Sequence of chain 13.A:
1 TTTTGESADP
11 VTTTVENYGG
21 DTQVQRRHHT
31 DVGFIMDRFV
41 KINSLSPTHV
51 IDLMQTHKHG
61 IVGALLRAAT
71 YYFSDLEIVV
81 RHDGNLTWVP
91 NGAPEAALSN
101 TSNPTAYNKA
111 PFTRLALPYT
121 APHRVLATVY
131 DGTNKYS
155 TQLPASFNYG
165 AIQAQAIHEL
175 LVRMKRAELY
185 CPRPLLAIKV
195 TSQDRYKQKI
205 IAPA

Binding-site contacts:
Ligand atom O1S contacts residue ASP58 of chain 12.C at 4.1 Å.
Ligand atom O2S contacts residue ARG56 of chain 12.C at 4.1 Å.
Ligand atom O3 contacts residue LYS193 of chain 13.A at 2.8 Å (salt-bridge).
Ligand atom S1 contacts residue ASP59 of chain 12.C at 3.7 Å.
Ligand atom O5 contacts residue ARG135 of chain 13.B at 3.2 Å.
Ligand atom C3 contacts residue LYS193 of chain 13.A at 3.6 Å.
Ligand atom O6 contacts residue ARG135 of chain 13.B at 3.6 Å.
Ligand atom O5S contacts residue ARG135 of chain 13.B at 3.6 Å.
Ligand atom C5 contacts residue THR134 of chain 13.B at 3.9 Å.
Ligand atom O3S contacts residue LYS193 of chain 13.A at 3.1 Å (salt-bridge).
Ligand atom O6S contacts residue LYS193 of chain 13.A at 3.4 Å.
Ligand atom C3 contacts residue ARG56 of chain 12.C at 3.9 Å.
Ligand atom O2S contacts residue ASP59 of chain 12.C at 3.2 Å.
Ligand atom O3S contacts residue THR134 of chain 13.B at 3.3 Å (h-bond).
Ligand atom C6 contacts residue ARG135 of chain 13.B at 3.8 Å.
Ligand atom C4 contacts residue LYS193 of chain 13.A at 3.4 Å.
Ligand atom O1 contacts residue ASP133 of chain 13.B at 4.1 Å.
Ligand atom N2 contacts residue ARG56 of chain 12.C at 3.9 Å.
Ligand atom O2S contacts residue ASP58 of chain 12.C at 2.3 Å (salt-bridge).
Ligand atom S2 contacts residue ARG56 of chain 12.C at 3.4 Å (salt-bridge).
Ligand atom S1 contacts residue ASP58 of chain 12.C at 3.7 Å.
Ligand atom O6B contacts residue LYS193 of chain 13.A at 4.1 Å.
Ligand atom S2 contacts residue ARG135 of chain 13.B at 4.0 Å.
Ligand atom O3 contacts residue ASP59 of chain 12.C at 4.0 Å.
Ligand atom C2 contacts residue LYS193 of chain 13.A at 3.6 Å.
Ligand atom S2 contacts residue ASN88 of chain 12.C at 4.0 Å.
Ligand atom O3 contacts residue ARG56 of chain 12.C at 3.9 Å.
Ligand atom O6 contacts residue LYS193 of chain 13.A at 3.5 Å.
Ligand atom O6S contacts residue ARG56 of chain 12.C at 3.7 Å.
Ligand atom O5S contacts residue ASN88 of chain 12.C at 3.0 Å (h-bond).
Ligand atom O1S contacts residue ASP59 of chain 12.C at 3.0 Å.
Ligand atom O4S contacts residue ARG56 of chain 12.C at 2.5 Å (salt-bridge).
Ligand atom C1 contacts residue ASP133 of chain 13.B at 4.0 Å.
Ligand atom O5 contacts residue LYS193 of chain 13.A at 3.6 Å.
Ligand atom C6 contacts residue THR134 of chain 13.B at 3.5 Å.
Ligand atom O6S contacts residue ARG135 of chain 13.B at 3.7 Å.
Ligand atom O4 contacts residue THR195 of chain 13.A at 3.7 Å.
Ligand atom C5 contacts residue ARG135 of chain 13.B at 4.1 Å.
Ligand atom O5S contacts residue ARG56 of chain 12.C at 3.6 Å (salt-bridge).
Ligand atom O6S contacts residue ASN88 of chain 12.C at 3.9 Å.

Sequence of chain 12.C:
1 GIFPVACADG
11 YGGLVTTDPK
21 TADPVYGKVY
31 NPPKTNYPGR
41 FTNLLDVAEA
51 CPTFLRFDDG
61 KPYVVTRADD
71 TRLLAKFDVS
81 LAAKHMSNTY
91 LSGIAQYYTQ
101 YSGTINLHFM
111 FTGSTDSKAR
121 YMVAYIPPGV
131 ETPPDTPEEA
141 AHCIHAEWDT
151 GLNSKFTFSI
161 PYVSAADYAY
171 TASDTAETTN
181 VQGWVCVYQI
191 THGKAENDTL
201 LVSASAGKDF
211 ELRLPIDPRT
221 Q

This small molecule binds to this protein.
Small molecule (SMILES): O=C(O)[C@@H]1O[C@@H](O[C@H]2[C@H](O)[C@@H](NS(=O)(=O)O)[C@@H](O)O[C@@H]2COS(=O)(=O)O)[C@H](OS(=O)(=O)O)[C@@H](O)[C@@H]1O[C@H]1O[C@H](COS(=O)(=O)O)[C@@H](O)[C@H](O)[C@H]1NS(=O)(=O)O

Sequence of chain 13.B:
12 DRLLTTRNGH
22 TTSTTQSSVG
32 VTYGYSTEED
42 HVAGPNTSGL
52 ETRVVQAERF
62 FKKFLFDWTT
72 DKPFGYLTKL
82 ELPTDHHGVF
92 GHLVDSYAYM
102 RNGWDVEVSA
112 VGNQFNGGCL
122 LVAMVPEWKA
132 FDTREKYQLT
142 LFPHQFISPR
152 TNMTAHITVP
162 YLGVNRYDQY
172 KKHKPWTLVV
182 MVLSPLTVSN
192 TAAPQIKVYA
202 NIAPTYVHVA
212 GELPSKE